Binding-site contacts:
Ligand atom C7 contacts residue ASN148 of chain 1.A at 3.3 Å.
Ligand atom O7 contacts residue ASN148 of chain 1.A at 3.2 Å (h-bond).
Ligand atom C8 contacts residue ASN148 of chain 1.A at 4.4 Å.
Ligand atom C4 contacts residue ASN148 of chain 1.A at 4.2 Å.
Ligand atom C3 contacts residue ASN148 of chain 1.A at 3.8 Å.
Ligand atom C1 contacts residue ASN148 of chain 1.A at 1.4 Å.
Ligand atom C5 contacts residue ASN148 of chain 1.A at 3.7 Å.
Ligand atom C2 contacts residue ASN148 of chain 1.A at 2.5 Å.
Ligand atom N2 contacts residue ASN148 of chain 1.A at 2.9 Å (h-bond).
Ligand atom O5 contacts residue ASN148 of chain 1.A at 2.4 Å (h-bond).

Sequence of chain 1.A:
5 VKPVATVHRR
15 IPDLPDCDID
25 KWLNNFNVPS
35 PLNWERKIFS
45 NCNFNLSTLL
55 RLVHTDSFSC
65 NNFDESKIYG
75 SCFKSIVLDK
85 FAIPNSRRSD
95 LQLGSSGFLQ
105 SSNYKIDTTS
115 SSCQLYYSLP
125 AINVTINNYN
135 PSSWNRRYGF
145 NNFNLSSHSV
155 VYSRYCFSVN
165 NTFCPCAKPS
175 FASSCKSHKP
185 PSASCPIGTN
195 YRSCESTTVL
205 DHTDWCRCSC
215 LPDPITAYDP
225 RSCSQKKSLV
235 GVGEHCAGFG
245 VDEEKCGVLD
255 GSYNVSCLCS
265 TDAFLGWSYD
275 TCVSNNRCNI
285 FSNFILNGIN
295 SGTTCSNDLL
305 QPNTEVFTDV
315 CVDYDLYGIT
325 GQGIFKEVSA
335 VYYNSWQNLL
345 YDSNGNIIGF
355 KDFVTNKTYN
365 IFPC

A protein and the small-molecule ligand that binds it are described below.
Small molecule (SMILES): CC(=O)N[C@@H]1[C@@H](O)[C@H](O)[C@@H](CO)O[C@H]1O